Sequence of chain 1.C:
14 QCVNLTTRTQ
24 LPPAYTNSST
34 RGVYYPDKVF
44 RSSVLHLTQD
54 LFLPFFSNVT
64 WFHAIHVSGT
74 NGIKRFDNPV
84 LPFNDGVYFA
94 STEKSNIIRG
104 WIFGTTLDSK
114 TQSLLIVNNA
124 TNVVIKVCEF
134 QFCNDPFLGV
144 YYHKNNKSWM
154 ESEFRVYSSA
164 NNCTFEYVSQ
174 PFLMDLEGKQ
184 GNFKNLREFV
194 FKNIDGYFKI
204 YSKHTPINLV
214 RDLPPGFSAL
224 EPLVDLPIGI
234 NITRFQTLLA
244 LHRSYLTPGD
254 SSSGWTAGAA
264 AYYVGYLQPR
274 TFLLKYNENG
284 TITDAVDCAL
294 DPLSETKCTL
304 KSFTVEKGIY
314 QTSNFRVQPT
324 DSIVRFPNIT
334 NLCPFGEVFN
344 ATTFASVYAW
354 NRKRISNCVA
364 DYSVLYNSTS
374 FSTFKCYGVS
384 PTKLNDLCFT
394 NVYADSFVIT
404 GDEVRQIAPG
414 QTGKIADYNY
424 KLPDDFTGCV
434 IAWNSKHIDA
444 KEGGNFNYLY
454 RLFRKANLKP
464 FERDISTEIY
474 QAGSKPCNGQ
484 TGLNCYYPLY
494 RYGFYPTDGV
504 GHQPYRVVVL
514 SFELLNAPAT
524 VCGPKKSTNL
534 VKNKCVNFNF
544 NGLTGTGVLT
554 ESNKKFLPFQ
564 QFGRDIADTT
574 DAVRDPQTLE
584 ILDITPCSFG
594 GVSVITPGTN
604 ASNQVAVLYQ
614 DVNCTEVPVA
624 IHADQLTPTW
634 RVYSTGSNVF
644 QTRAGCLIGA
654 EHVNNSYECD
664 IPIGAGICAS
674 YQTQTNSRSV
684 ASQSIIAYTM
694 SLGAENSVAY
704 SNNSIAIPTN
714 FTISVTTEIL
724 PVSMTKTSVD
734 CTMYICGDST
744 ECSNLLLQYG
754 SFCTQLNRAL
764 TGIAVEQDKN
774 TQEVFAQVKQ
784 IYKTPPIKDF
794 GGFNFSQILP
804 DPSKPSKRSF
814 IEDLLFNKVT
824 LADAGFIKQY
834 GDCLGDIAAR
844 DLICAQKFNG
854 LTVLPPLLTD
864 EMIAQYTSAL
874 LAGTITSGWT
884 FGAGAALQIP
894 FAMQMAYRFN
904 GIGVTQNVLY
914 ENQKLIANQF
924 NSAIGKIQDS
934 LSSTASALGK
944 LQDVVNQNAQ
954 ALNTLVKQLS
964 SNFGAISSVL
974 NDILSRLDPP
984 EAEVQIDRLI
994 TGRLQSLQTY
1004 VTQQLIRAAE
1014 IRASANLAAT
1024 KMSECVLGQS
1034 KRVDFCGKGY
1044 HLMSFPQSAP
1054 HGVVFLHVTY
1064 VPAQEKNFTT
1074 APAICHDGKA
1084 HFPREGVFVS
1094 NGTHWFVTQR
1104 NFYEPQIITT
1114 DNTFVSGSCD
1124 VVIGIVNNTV

Binding-site contacts:
Ligand atom C3 contacts residue ASN17 of chain 1.C at 3.8 Å.
Ligand atom O7 contacts residue ASN137 of chain 1.C at 2.9 Å (h-bond).
Ligand atom C1 contacts residue ASN137 of chain 1.C at 4.2 Å.
Ligand atom C4 contacts residue ASN137 of chain 1.C at 4.1 Å.
Ligand atom C6 contacts residue CYS15 of chain 1.C at 3.3 Å (hydrophobic).
Ligand atom C7 contacts residue ASN17 of chain 1.C at 3.2 Å.
Ligand atom N2 contacts residue ASN17 of chain 1.C at 2.8 Å (h-bond).
Ligand atom O5 contacts residue ASN137 of chain 1.C at 4.3 Å.
Ligand atom O6 contacts residue CYS15 of chain 1.C at 2.5 Å (h-bond).
Ligand atom C2 contacts residue ASN137 of chain 1.C at 3.3 Å.
Ligand atom C3 contacts residue ASN137 of chain 1.C at 3.9 Å.
Ligand atom C2 contacts residue ASN17 of chain 1.C at 2.4 Å.
Ligand atom N2 contacts residue ASN137 of chain 1.C at 4.0 Å.
Ligand atom C4 contacts residue ASN17 of chain 1.C at 4.2 Å.
Ligand atom C7 contacts residue ASN137 of chain 1.C at 3.8 Å.
Ligand atom C8 contacts residue ASN17 of chain 1.C at 4.3 Å.
Ligand atom C1 contacts residue ASN17 of chain 1.C at 1.4 Å.
Ligand atom O7 contacts residue ASN17 of chain 1.C at 3.3 Å (h-bond).
Ligand atom O6 contacts residue ASN17 of chain 1.C at 3.6 Å.
Ligand atom O3 contacts residue ASN137 of chain 1.C at 3.8 Å.
Ligand atom C5 contacts residue ASN17 of chain 1.C at 3.7 Å.
Ligand atom O5 contacts residue ASN17 of chain 1.C at 2.4 Å (h-bond).
Ligand atom O6 contacts residue VAL16 of chain 1.C at 3.2 Å.
Ligand atom O5 contacts residue VAL16 of chain 1.C at 4.4 Å.

This small molecule binds to this protein.
Small molecule (SMILES): CC(=O)N[C@@H]1[C@@H](O)[C@H](O)[C@@H](CO)O[C@H]1O